Sequence of chain 1.B:
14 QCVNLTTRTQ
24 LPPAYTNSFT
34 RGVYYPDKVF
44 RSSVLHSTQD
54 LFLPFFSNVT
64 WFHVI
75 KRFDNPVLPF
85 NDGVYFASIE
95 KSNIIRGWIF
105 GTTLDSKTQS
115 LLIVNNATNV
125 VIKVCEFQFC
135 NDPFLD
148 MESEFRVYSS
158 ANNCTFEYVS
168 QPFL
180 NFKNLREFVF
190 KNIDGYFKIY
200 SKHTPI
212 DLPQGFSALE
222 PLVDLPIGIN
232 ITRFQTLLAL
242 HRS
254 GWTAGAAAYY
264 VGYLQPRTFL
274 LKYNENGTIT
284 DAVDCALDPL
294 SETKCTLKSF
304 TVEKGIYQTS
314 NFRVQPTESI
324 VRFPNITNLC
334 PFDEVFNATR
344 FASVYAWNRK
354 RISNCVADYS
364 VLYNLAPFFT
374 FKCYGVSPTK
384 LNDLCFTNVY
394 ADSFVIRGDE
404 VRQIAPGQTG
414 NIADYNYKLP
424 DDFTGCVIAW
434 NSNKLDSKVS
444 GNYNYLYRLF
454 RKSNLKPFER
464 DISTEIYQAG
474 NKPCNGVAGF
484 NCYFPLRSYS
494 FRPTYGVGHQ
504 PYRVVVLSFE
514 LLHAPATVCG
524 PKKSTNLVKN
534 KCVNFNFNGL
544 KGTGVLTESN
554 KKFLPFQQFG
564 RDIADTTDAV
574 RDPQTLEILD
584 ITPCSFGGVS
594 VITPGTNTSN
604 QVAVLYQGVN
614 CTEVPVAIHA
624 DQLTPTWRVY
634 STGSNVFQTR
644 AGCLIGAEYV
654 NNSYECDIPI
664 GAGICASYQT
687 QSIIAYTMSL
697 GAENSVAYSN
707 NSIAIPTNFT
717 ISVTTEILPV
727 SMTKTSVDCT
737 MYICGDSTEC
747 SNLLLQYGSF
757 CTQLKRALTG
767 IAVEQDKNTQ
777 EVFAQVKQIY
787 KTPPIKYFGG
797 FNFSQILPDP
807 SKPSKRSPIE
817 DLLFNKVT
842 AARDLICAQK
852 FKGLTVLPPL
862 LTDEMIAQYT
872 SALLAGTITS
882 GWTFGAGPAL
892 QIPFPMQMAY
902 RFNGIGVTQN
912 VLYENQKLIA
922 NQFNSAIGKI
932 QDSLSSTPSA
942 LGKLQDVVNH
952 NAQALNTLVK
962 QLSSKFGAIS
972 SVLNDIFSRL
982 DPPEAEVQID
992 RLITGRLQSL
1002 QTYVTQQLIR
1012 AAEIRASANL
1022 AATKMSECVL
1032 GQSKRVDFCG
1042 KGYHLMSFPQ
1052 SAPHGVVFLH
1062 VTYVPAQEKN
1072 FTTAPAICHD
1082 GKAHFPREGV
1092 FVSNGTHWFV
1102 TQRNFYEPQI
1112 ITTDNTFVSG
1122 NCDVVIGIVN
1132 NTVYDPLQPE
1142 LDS

The small molecule below binds the protein below.
Small molecule (SMILES): CC(=O)N[C@@H]1[C@@H](O)[C@H](O)[C@@H](CO)O[C@H]1O

Binding-site contacts:
Ligand atom C8 contacts residue ASN17 of chain 1.B at 3.6 Å.
Ligand atom C8 contacts residue LEU18 of chain 1.B at 3.4 Å (hydrophobic).
Ligand atom C2 contacts residue ASP136 of chain 1.B at 3.7 Å.
Ligand atom C1 contacts residue THR19 of chain 1.B at 4.5 Å.
Ligand atom C8 contacts residue ASP136 of chain 1.B at 3.3 Å.
Ligand atom C3 contacts residue ASN17 of chain 1.B at 3.8 Å.
Ligand atom N2 contacts residue ASP136 of chain 1.B at 2.7 Å (salt-bridge).
Ligand atom C3 contacts residue ARG21 of chain 1.B at 4.4 Å.
Ligand atom N2 contacts residue ARG21 of chain 1.B at 4.1 Å.
Ligand atom C8 contacts residue ARG21 of chain 1.B at 3.6 Å.
Ligand atom C7 contacts residue ASP136 of chain 1.B at 3.5 Å.
Ligand atom C7 contacts residue ASN17 of chain 1.B at 3.0 Å.
Ligand atom O5 contacts residue ASN17 of chain 1.B at 2.4 Å (h-bond).
Ligand atom C7 contacts residue ARG21 of chain 1.B at 3.7 Å.
Ligand atom O7 contacts residue THR19 of chain 1.B at 4.2 Å.
Ligand atom O7 contacts residue LEU18 of chain 1.B at 3.5 Å (h-bond).
Ligand atom C2 contacts residue ASN17 of chain 1.B at 2.5 Å.
Ligand atom C4 contacts residue ASN17 of chain 1.B at 4.2 Å.
Ligand atom N2 contacts residue ASN17 of chain 1.B at 2.9 Å (h-bond).
Ligand atom O7 contacts residue ASN17 of chain 1.B at 3.0 Å (h-bond).
Ligand atom C1 contacts residue ASP136 of chain 1.B at 4.4 Å.
Ligand atom O3 contacts residue ARG21 of chain 1.B at 3.6 Å.
Ligand atom O7 contacts residue ARG21 of chain 1.B at 4.1 Å.
Ligand atom C1 contacts residue ASN17 of chain 1.B at 1.4 Å.
Ligand atom C7 contacts residue LEU18 of chain 1.B at 3.8 Å (hydrophobic).
Ligand atom C5 contacts residue ASN17 of chain 1.B at 3.7 Å.